Sequence of chain 1.A:
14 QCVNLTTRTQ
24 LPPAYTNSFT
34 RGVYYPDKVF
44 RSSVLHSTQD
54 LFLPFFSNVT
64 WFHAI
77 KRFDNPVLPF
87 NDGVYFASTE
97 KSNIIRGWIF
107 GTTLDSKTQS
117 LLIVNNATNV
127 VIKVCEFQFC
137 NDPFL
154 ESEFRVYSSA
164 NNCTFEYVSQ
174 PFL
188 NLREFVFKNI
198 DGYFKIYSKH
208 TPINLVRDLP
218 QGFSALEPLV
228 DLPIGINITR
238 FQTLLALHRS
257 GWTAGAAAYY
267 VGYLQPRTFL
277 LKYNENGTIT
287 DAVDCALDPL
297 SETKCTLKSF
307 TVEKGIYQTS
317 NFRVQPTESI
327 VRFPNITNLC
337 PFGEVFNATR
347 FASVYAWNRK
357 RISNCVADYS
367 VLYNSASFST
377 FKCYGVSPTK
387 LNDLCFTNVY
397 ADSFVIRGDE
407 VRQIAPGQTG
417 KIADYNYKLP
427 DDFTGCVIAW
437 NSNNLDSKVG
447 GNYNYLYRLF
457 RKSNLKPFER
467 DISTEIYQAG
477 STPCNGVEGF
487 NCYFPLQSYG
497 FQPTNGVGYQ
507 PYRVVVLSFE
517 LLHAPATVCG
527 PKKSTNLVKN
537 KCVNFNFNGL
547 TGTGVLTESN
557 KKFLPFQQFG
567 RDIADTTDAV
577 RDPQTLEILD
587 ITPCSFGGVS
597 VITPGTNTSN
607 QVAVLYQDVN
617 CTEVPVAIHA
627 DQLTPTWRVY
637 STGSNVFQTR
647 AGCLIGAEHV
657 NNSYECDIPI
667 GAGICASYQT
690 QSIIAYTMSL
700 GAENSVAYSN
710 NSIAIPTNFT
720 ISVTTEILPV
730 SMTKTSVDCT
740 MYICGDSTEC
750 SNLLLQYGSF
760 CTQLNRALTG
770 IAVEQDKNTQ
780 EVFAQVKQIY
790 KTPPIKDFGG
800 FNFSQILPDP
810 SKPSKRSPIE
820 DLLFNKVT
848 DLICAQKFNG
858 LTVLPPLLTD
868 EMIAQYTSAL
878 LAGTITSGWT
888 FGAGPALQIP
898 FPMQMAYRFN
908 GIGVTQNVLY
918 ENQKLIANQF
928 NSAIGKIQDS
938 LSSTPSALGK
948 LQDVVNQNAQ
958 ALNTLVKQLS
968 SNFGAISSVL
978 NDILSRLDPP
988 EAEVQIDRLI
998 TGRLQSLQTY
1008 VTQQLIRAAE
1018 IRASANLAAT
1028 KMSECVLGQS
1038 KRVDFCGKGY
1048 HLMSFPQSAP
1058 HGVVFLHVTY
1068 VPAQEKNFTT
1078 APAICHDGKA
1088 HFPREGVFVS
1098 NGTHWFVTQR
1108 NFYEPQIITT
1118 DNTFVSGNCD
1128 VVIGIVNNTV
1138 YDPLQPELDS

The protein below binds the small molecule below.
Small molecule (SMILES): CC(=O)N[C@H]1[C@H](O[C@H]2[C@H](O)[C@@H](NC(C)=O)CO[C@@H]2CO)O[C@H](CO)[C@@H](O)[C@@H]1O

Binding-site contacts:
Ligand atom C1 contacts residue GLN580 of chain 1.A at 4.1 Å.
Ligand atom N2 contacts residue ASN331 of chain 1.A at 2.9 Å (h-bond).
Ligand atom C4 contacts residue ASN331 of chain 1.A at 4.2 Å.
Ligand atom C8 contacts residue ASN331 of chain 1.A at 4.3 Å.
Ligand atom C1 contacts residue ASN331 of chain 1.A at 1.4 Å.
Ligand atom O7 contacts residue ASN331 of chain 1.A at 2.7 Å (h-bond).
Ligand atom O5 contacts residue ASN331 of chain 1.A at 2.4 Å (h-bond).
Ligand atom C8 contacts residue GLN580 of chain 1.A at 3.7 Å.
Ligand atom C2 contacts residue ASN331 of chain 1.A at 2.5 Å.
Ligand atom N2 contacts residue GLN580 of chain 1.A at 3.7 Å.
Ligand atom C7 contacts residue ASN331 of chain 1.A at 3.0 Å.
Ligand atom C5 contacts residue ASN331 of chain 1.A at 3.7 Å.
Ligand atom C3 contacts residue ASN331 of chain 1.A at 3.8 Å.
Ligand atom C7 contacts residue GLN580 of chain 1.A at 4.1 Å.